Binding-site contacts:
Ligand atom CA contacts residue ASN231 of chain 1.C at 3.5 Å.
Ligand atom O contacts residue LEU23 of chain 1.C at 3.6 Å.
Ligand atom N contacts residue ASN231 of chain 1.C at 3.0 Å (h-bond).
Ligand atom CB contacts residue ASN231 of chain 1.C at 3.8 Å.
Ligand atom CAH contacts residue PRO187 of chain 1.C at 3.6 Å (hydrophobic).
Ligand atom NAM contacts residue ASP159 of chain 1.C at 3.2 Å (salt-bridge).
Ligand atom O contacts residue GLY188 of chain 1.C at 3.0 Å (h-bond).
Ligand atom CAG contacts residue PRO187 of chain 1.C at 3.6 Å (hydrophobic).
Ligand atom OG1 contacts residue GLU185 of chain 1.C at 2.5 Å (salt-bridge).
Ligand atom O contacts residue HIS112 of chain 1.C at 3.4 Å.
Ligand atom O contacts residue TRP234 of chain 1.C at 3.5 Å.
Ligand atom CAI contacts residue SER111 of chain 1.C at 3.8 Å.
Ligand atom CG contacts residue ASN231 of chain 1.C at 3.8 Å.
Ligand atom CAH contacts residue ILE186 of chain 1.C at 3.7 Å (hydrophobic).
Ligand atom O contacts residue CYS161 of chain 1.C at 2.9 Å (h-bond).
Ligand atom CAG contacts residue ILE186 of chain 1.C at 3.6 Å (hydrophobic).
Ligand atom O contacts residue ASN231 of chain 1.C at 3.4 Å (h-bond).
Ligand atom C contacts residue CYS161 of chain 1.C at 2.4 Å (hydrophobic).
Ligand atom CD1 contacts residue PHE26 of chain 1.C at 3.5 Å (hydrophobic).
Ligand atom CB contacts residue ILE186 of chain 1.C at 3.3 Å (hydrophobic).
Ligand atom CB contacts residue GLU185 of chain 1.C at 3.3 Å.
Ligand atom CA contacts residue ILE186 of chain 1.C at 3.3 Å (hydrophobic).
Ligand atom O contacts residue GLY113 of chain 1.C at 3.2 Å (h-bond).
Ligand atom C contacts residue ASN231 of chain 1.C at 3.7 Å.
Ligand atom CG2 contacts residue GLU185 of chain 1.C at 3.4 Å.
Ligand atom CA contacts residue GLY188 of chain 1.C at 3.7 Å.
Ligand atom CAL contacts residue SER111 of chain 1.C at 3.5 Å.
Ligand atom CAK contacts residue CYS161 of chain 1.C at 1.8 Å (hydrophobic).
Ligand atom N contacts residue ILE186 of chain 1.C at 2.8 Å (h-bond).
Ligand atom CA contacts residue CYS161 of chain 1.C at 3.3 Å (hydrophobic).
Ligand atom C contacts residue ILE186 of chain 1.C at 3.5 Å (hydrophobic).
Ligand atom N contacts residue CYS161 of chain 1.C at 3.2 Å (h-bond).
Ligand atom CB contacts residue ASN231 of chain 1.C at 3.9 Å.
Ligand atom CAI contacts residue ASP159 of chain 1.C at 3.5 Å.
Ligand atom CG2 contacts residue TYR325 of chain 1.C at 3.3 Å (hydrophobic).
Ligand atom NAM contacts residue TRP110 of chain 1.C at 3.3 Å.
Ligand atom CAL contacts residue LEU23 of chain 1.C at 3.8 Å (hydrophobic).
Ligand atom CAG contacts residue GLY188 of chain 1.C at 3.8 Å.
Ligand atom CD1 contacts residue ARG25 of chain 1.C at 3.5 Å.
Ligand atom CAG contacts residue ASP159 of chain 1.C at 3.8 Å.

Sequence of chain 1.C:
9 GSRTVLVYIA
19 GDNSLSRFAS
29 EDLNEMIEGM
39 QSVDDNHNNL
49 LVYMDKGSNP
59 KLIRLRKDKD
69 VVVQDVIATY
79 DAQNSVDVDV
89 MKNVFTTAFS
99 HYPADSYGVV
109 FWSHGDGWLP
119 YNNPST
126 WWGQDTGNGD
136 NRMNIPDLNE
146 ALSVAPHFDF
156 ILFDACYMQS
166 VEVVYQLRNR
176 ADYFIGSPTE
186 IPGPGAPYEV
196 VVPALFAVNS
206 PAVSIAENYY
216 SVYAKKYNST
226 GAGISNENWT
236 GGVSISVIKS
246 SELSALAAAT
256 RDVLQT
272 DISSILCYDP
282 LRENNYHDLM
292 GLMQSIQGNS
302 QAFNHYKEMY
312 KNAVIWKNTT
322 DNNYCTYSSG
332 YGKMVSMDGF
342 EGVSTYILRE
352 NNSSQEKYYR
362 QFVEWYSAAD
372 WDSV

This small molecule binds to this protein.
Small molecule (SMILES): CC(=O)N[C@H](C(=O)N[C@@H](CC(C)C)C(=O)N[C@H](C(=O)N[C@@H](CCCCN)C(C)=O)[C@@H](C)O)C(C)C